A small-molecule ligand and the protein it binds are described below.
Small molecule (SMILES): CC(=O)N[C@@H]1[C@@H](O)[C@H](O)[C@@H](CO)O[C@H]1O

Binding-site contacts:
Ligand atom C1 contacts residue ASN107 of chain 1.E at 1.5 Å.
Ligand atom O7 contacts residue ASN107 of chain 1.E at 3.5 Å.
Ligand atom O5 contacts residue ASN107 of chain 1.E at 2.5 Å (h-bond).
Ligand atom O7 contacts residue SER109 of chain 1.E at 3.5 Å (h-bond).
Ligand atom C8 contacts residue SER109 of chain 1.E at 3.5 Å.
Ligand atom C7 contacts residue SER109 of chain 1.E at 3.8 Å.
Ligand atom C8 contacts residue ASN114 of chain 1.E at 4.4 Å.
Ligand atom C7 contacts residue ASN107 of chain 1.E at 3.5 Å.
Ligand atom C4 contacts residue ASN107 of chain 1.E at 4.4 Å.
Ligand atom C8 contacts residue ASN107 of chain 1.E at 4.5 Å.
Ligand atom C5 contacts residue ASN107 of chain 1.E at 3.9 Å.
Ligand atom C8 contacts residue GLU110 of chain 1.E at 3.5 Å.
Ligand atom C2 contacts residue ASN107 of chain 1.E at 2.5 Å.
Ligand atom C3 contacts residue ASN107 of chain 1.E at 3.9 Å.
Ligand atom N2 contacts residue ASN107 of chain 1.E at 2.8 Å (h-bond).

Sequence of chain 1.E:
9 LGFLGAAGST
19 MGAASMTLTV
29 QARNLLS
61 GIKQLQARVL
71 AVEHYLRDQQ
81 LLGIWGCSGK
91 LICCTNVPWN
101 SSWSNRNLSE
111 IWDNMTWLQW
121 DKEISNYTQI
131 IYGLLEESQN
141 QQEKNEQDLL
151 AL